Binding-site contacts:
Ligand atom C3 contacts residue ASN161 of chain 1.B at 4.0 Å.
Ligand atom C7 contacts residue PHE133 of chain 1.B at 4.3 Å (hydrophobic).
Ligand atom C8 contacts residue ASN161 of chain 1.B at 3.8 Å.
Ligand atom C8 contacts residue PRO134 of chain 1.B at 3.6 Å (hydrophobic).
Ligand atom C4 contacts residue ASN161 of chain 1.B at 4.4 Å.
Ligand atom C5 contacts residue ASN161 of chain 1.B at 3.7 Å.
Ligand atom C2 contacts residue ASN161 of chain 1.B at 2.6 Å.
Ligand atom N2 contacts residue ASN161 of chain 1.B at 2.4 Å (h-bond).
Ligand atom C1 contacts residue THR160 of chain 1.B at 4.1 Å.
Ligand atom O5 contacts residue ASN161 of chain 1.B at 2.4 Å (h-bond).
Ligand atom C1 contacts residue ASN161 of chain 1.B at 1.5 Å.
Ligand atom C8 contacts residue PHE133 of chain 1.B at 3.9 Å (hydrophobic).
Ligand atom O5 contacts residue THR160 of chain 1.B at 3.5 Å (h-bond).
Ligand atom O7 contacts residue ASN161 of chain 1.B at 3.7 Å.
Ligand atom O6 contacts residue THR160 of chain 1.B at 4.1 Å.
Ligand atom C7 contacts residue ASN161 of chain 1.B at 3.2 Å.

Sequence of chain 1.B:
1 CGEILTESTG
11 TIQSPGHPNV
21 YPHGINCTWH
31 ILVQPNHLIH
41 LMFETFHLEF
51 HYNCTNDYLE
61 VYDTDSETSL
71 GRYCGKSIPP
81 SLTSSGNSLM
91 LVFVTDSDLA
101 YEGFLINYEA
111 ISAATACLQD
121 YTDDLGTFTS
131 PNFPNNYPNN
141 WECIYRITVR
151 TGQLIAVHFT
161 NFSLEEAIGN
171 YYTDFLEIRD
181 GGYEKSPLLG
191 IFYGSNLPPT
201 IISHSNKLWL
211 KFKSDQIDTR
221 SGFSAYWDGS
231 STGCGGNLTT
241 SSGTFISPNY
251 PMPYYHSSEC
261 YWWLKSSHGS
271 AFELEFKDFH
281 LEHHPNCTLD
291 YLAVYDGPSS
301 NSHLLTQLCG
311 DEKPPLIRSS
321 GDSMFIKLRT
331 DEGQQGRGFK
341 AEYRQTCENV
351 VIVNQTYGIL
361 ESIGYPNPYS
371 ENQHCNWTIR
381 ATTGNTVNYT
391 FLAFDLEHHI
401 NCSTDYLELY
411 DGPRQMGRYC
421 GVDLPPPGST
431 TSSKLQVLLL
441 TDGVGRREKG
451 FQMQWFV

The protein below binds the small molecule below.
Small molecule (SMILES): CC(=O)N[C@H]1[C@H](O[C@H]2[C@H](O)[C@@H](NC(C)=O)CO[C@@H]2CO)O[C@H](CO)[C@@H](O[C@@H]2O[C@H](CO[C@H]3O[C@H](CO)[C@@H](O)[C@H](O)[C@@H]3O)[C@@H](O)[C@H](O[C@H]3O[C@H](CO)[C@@H](O)[C@H](O)[C@@H]3O)[C@@H]2O)[C@@H]1O